Sequence of chain 1.A:
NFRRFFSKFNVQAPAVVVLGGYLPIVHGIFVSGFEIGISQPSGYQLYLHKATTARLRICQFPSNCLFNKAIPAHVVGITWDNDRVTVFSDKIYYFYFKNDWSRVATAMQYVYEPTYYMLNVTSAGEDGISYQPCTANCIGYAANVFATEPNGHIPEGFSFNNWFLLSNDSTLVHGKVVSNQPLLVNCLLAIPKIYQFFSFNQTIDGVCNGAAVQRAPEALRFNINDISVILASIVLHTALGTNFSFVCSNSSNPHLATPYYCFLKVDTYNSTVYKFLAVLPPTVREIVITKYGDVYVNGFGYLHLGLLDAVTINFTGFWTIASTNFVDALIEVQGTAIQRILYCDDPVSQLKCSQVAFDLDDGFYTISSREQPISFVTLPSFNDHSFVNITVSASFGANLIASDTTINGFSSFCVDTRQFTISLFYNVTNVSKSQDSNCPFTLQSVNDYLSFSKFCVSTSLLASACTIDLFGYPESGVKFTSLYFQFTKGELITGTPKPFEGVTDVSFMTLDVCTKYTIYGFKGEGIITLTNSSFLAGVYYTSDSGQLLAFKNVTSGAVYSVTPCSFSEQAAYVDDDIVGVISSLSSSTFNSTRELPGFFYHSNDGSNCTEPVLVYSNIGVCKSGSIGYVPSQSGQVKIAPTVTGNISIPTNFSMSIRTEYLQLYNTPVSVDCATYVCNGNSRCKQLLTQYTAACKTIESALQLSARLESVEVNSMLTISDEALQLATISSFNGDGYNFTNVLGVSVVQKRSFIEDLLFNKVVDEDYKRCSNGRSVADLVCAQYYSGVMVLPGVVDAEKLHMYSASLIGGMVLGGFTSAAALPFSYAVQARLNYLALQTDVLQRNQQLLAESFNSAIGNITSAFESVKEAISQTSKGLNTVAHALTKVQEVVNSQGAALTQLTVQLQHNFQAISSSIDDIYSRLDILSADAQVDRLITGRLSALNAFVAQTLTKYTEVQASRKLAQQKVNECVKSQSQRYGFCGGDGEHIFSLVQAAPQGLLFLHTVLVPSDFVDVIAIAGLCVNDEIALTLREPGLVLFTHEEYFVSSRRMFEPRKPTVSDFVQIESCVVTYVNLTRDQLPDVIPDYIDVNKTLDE

Binding-site contacts:
Ligand atom C3 contacts residue ASN855 of chain 1.A at 3.8 Å.
Ligand atom O6 contacts residue ASN858 of chain 1.A at 3.8 Å.
Ligand atom O7 contacts residue ASN986 of chain 1.A at 4.5 Å.
Ligand atom O7 contacts residue ASN855 of chain 1.A at 3.1 Å (h-bond).
Ligand atom C7 contacts residue ASN855 of chain 1.A at 3.1 Å.
Ligand atom C4 contacts residue ASN855 of chain 1.A at 4.2 Å.
Ligand atom C6 contacts residue THR857 of chain 1.A at 3.6 Å.
Ligand atom N2 contacts residue ASN855 of chain 1.A at 2.9 Å (h-bond).
Ligand atom C2 contacts residue ASN855 of chain 1.A at 2.5 Å.
Ligand atom C5 contacts residue THR857 of chain 1.A at 3.7 Å.
Ligand atom C1 contacts residue THR857 of chain 1.A at 3.8 Å.
Ligand atom C8 contacts residue ASN855 of chain 1.A at 4.2 Å.
Ligand atom C1 contacts residue ASN855 of chain 1.A at 1.4 Å.
Ligand atom O5 contacts residue ASN855 of chain 1.A at 2.4 Å (h-bond).
Ligand atom O5 contacts residue THR857 of chain 1.A at 3.6 Å.
Ligand atom C8 contacts residue THR857 of chain 1.A at 4.2 Å.
Ligand atom O7 contacts residue THR857 of chain 1.A at 4.5 Å.
Ligand atom C6 contacts residue ASN858 of chain 1.A at 4.1 Å.
Ligand atom C5 contacts residue ASN855 of chain 1.A at 3.6 Å.

The small molecule below binds the protein below.
Small molecule (SMILES): CC(=O)N[C@H]1[C@H](O[C@H]2[C@H](O)[C@@H](NC(C)=O)CO[C@@H]2CO)O[C@H](CO)[C@@H](O)[C@@H]1O